This protein binds this small molecule.
Small molecule (SMILES): CC(=O)N[C@H]1[C@@H](OP(=O)(O)O)O[C@H](CO)[C@@H](O)[C@@H]1O

Binding-site contacts:
Ligand atom OP3 contacts residue SER291 of chain 2.B at 3.4 Å (h-bond).
Ligand atom C6 contacts residue PHE240 of chain 2.B at 3.6 Å (hydrophobic).
Ligand atom OP1 contacts residue SER291 of chain 2.B at 3.2 Å (h-bond).
Ligand atom C6 contacts residue ASN244 of chain 2.B at 4.2 Å.
Ligand atom O1 contacts residue ASN289 of chain 2.B at 3.3 Å (h-bond).
Ligand atom C1 contacts residue SER291 of chain 2.B at 4.2 Å.
Ligand atom C4 contacts residue ASN244 of chain 2.B at 4.2 Å.
Ligand atom O4 contacts residue ASN341 of chain 2.B at 2.5 Å (h-bond).
Ligand atom C3 contacts residue ASN341 of chain 2.B at 3.8 Å.
Ligand atom C2 contacts residue SER291 of chain 2.B at 3.8 Å.
Ligand atom O7 contacts residue ARG237 of chain 2.B at 3.0 Å (salt-bridge).
Ligand atom O3 contacts residue ARG237 of chain 2.B at 3.0 Å (salt-bridge).
Ligand atom C4 contacts residue PHE240 of chain 2.B at 4.0 Å (hydrophobic).
Ligand atom O4 contacts residue ASN289 of chain 2.B at 3.5 Å.
Ligand atom C7 contacts residue ALA292 of chain 2.B at 3.9 Å (hydrophobic).
Ligand atom C4 contacts residue ARG237 of chain 2.B at 4.1 Å.
Ligand atom C7 contacts residue ARG237 of chain 2.B at 4.0 Å.
Ligand atom O5 contacts residue PHE240 of chain 2.B at 3.6 Å.
Ligand atom C6 contacts residue PHE343 of chain 2.B at 3.9 Å (hydrophobic).
Ligand atom C3 contacts residue ASN289 of chain 2.B at 3.5 Å.
Ligand atom O6 contacts residue PHE343 of chain 2.B at 3.5 Å.
Ligand atom C7 contacts residue SER291 of chain 2.B at 3.6 Å.
Ligand atom O7 contacts residue ALA292 of chain 2.B at 4.0 Å.
Ligand atom C4 contacts residue ASN341 of chain 2.B at 3.3 Å.
Ligand atom O3 contacts residue ASN289 of chain 2.B at 4.1 Å.
Ligand atom O4 contacts residue ASN244 of chain 2.B at 3.7 Å.
Ligand atom O3 contacts residue ALA292 of chain 2.B at 3.6 Å.
Ligand atom C3 contacts residue ARG237 of chain 2.B at 4.0 Å.
Ligand atom P contacts residue ASN289 of chain 2.B at 3.9 Å.
Ligand atom O3 contacts residue ASN341 of chain 2.B at 3.3 Å (h-bond).
Ligand atom O1 contacts residue SER291 of chain 2.B at 3.4 Å (h-bond).
Ligand atom N2 contacts residue SER291 of chain 2.B at 2.8 Å (h-bond).
Ligand atom OP3 contacts residue ASN289 of chain 2.B at 3.2 Å (h-bond).
Ligand atom C3 contacts residue SER291 of chain 2.B at 3.8 Å.
Ligand atom C5 contacts residue PHE240 of chain 2.B at 4.1 Å (hydrophobic).
Ligand atom C8 contacts residue ALA292 of chain 2.B at 4.0 Å (hydrophobic).
Ligand atom C4 contacts residue ASN289 of chain 2.B at 4.1 Å.
Ligand atom P contacts residue SER291 of chain 2.B at 3.5 Å.
Ligand atom C8 contacts residue SER291 of chain 2.B at 3.5 Å.
Ligand atom C5 contacts residue ASN289 of chain 2.B at 4.1 Å.

Sequence of chain 2.B:
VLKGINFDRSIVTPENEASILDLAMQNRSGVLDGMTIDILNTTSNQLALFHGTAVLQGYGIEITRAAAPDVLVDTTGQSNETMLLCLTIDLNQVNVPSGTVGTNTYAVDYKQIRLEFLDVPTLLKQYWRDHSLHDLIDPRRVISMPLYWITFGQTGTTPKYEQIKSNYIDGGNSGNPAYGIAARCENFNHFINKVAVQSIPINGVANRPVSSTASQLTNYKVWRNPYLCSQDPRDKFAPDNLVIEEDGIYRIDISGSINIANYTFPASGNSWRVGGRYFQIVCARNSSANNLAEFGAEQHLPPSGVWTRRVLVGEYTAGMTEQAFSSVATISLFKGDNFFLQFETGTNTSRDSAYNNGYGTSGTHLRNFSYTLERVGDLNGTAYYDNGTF